A protein and the small-molecule ligand that binds it are described below.
Small molecule (SMILES): CC(=O)N[C@@H]1[C@@H](O)[C@H](O)[C@@H](CO)O[C@H]1O

Sequence of chain 46.C:
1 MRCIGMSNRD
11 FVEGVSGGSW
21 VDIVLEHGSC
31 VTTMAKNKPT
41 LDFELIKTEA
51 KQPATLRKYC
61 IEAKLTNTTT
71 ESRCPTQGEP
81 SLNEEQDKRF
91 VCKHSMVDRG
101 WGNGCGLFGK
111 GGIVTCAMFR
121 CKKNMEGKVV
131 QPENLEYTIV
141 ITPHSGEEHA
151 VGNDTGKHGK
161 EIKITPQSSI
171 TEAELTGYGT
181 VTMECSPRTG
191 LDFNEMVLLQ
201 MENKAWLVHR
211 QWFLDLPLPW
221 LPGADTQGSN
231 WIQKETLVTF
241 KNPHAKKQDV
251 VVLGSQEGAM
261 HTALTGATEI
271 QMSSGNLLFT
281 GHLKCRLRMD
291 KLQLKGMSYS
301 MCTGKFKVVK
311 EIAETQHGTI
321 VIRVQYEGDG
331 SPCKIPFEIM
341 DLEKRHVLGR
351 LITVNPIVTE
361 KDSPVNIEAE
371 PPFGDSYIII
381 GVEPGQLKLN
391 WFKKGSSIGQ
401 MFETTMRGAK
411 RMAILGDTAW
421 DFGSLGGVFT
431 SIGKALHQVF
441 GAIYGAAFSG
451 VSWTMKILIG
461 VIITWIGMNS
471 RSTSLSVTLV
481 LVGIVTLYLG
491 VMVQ

Binding-site contacts:
Ligand atom O7 contacts residue ASN153 of chain 46.C at 4.5 Å.
Ligand atom N2 contacts residue ASN153 of chain 46.C at 2.9 Å (h-bond).
Ligand atom O5 contacts residue HIS158 of chain 46.C at 3.1 Å.
Ligand atom C6 contacts residue LYS157 of chain 46.C at 3.6 Å.
Ligand atom C1 contacts residue ASN153 of chain 46.C at 1.4 Å.
Ligand atom C3 contacts residue HIS149 of chain 46.C at 4.3 Å.
Ligand atom O7 contacts residue GLY102 of chain 46.A at 3.0 Å (h-bond).
Ligand atom C7 contacts residue ASN153 of chain 46.C at 3.6 Å.
Ligand atom O5 contacts residue HIS149 of chain 46.C at 3.5 Å.
Ligand atom O3 contacts residue HIS149 of chain 46.C at 4.0 Å.
Ligand atom C4 contacts residue HIS149 of chain 46.C at 4.0 Å.
Ligand atom C4 contacts residue ASN153 of chain 46.C at 4.2 Å.
Ligand atom C1 contacts residue HIS158 of chain 46.C at 4.1 Å.
Ligand atom C6 contacts residue HIS158 of chain 46.C at 3.7 Å.
Ligand atom O4 contacts residue LYS157 of chain 46.C at 4.5 Å.
Ligand atom C8 contacts residue ASN153 of chain 46.C at 4.0 Å.
Ligand atom O7 contacts residue TRP101 of chain 46.A at 3.8 Å.
Ligand atom O6 contacts residue LYS157 of chain 46.C at 3.2 Å (salt-bridge).
Ligand atom O5 contacts residue ASN153 of chain 46.C at 2.4 Å (h-bond).
Ligand atom C3 contacts residue ASN153 of chain 46.C at 3.8 Å.
Ligand atom C1 contacts residue HIS149 of chain 46.C at 3.4 Å.
Ligand atom C5 contacts residue HIS149 of chain 46.C at 4.2 Å.
Ligand atom C5 contacts residue LYS157 of chain 46.C at 3.9 Å.
Ligand atom C1 contacts residue THR155 of chain 46.C at 3.8 Å.
Ligand atom C7 contacts residue GLY102 of chain 46.A at 4.1 Å.
Ligand atom C5 contacts residue HIS158 of chain 46.C at 4.0 Å.
Ligand atom C8 contacts residue HIS149 of chain 46.C at 3.7 Å.
Ligand atom C2 contacts residue HIS149 of chain 46.C at 3.6 Å.
Ligand atom C2 contacts residue ASN153 of chain 46.C at 2.5 Å.
Ligand atom C8 contacts residue TRP101 of chain 46.A at 4.4 Å (hydrophobic).
Ligand atom N2 contacts residue HIS149 of chain 46.C at 4.2 Å.
Ligand atom O5 contacts residue THR155 of chain 46.C at 4.5 Å.
Ligand atom C7 contacts residue HIS149 of chain 46.C at 4.3 Å.
Ligand atom C5 contacts residue ASN153 of chain 46.C at 3.7 Å.

Sequence of chain 46.A:
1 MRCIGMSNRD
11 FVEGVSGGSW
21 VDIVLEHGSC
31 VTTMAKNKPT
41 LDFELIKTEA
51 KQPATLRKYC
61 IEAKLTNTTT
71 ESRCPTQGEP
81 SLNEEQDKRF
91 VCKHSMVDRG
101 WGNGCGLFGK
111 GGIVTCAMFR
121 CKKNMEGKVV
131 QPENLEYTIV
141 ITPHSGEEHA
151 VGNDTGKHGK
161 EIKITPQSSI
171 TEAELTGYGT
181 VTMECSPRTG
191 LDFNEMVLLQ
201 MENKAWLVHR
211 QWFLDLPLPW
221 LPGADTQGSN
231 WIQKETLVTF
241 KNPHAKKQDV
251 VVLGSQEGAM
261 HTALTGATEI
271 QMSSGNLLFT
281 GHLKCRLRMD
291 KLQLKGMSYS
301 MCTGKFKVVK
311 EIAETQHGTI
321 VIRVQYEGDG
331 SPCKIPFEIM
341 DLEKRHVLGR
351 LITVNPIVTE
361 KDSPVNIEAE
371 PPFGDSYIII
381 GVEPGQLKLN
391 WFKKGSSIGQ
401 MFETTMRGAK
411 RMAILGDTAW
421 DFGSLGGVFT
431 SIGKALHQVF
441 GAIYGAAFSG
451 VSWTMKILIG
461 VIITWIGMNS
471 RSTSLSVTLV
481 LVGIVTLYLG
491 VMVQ